This protein binds this small molecule.
Small molecule (SMILES): Oc1cc(O)cc(/C=C/c2ccc(O)c(O)c2)c1

Sequence of chain 1.B:
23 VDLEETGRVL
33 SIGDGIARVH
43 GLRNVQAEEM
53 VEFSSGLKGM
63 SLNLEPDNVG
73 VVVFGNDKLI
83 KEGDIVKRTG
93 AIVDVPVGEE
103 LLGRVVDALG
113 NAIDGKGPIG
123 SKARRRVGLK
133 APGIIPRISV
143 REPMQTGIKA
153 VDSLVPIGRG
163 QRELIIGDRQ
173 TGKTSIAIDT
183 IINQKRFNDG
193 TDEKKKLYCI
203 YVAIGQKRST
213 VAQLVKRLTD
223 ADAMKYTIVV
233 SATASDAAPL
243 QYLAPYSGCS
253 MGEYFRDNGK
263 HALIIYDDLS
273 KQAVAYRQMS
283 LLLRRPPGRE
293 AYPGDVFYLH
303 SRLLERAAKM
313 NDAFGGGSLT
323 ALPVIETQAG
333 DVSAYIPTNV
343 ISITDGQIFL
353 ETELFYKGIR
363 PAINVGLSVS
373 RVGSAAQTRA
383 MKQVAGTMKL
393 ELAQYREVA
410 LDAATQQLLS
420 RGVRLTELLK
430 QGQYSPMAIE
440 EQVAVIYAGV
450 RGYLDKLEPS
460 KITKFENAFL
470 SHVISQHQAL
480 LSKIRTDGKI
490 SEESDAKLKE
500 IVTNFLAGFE

Sequence of chain 1.G:
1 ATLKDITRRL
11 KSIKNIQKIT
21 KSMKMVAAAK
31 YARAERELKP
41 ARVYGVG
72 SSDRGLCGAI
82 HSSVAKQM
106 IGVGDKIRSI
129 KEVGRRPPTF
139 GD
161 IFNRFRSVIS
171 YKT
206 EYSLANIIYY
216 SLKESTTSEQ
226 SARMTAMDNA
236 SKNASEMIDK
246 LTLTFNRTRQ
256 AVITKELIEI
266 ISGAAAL

Sequence of chain 1.C:
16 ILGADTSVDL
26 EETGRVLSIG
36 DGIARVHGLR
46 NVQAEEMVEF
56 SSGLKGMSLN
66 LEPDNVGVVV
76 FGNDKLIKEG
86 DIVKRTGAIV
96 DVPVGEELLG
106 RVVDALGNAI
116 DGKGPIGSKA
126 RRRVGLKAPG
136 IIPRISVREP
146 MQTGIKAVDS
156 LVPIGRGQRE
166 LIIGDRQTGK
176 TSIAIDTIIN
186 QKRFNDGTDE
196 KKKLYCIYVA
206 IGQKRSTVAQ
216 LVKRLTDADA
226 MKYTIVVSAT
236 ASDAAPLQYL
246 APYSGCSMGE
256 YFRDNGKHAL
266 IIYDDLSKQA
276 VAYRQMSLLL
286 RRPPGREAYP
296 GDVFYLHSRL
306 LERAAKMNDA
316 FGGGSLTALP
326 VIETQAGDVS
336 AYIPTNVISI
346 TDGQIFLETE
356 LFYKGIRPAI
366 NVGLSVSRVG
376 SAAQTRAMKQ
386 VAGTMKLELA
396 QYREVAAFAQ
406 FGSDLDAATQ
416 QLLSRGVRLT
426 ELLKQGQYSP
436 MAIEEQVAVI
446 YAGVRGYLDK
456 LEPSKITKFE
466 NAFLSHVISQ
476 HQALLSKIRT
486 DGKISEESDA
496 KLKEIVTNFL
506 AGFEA

Binding-site contacts:
Ligand atom C9 contacts residue LYS260 of chain 1.G at 3.4 Å.
Ligand atom C9 contacts residue VAL283 of chain 1.F at 4.1 Å (hydrophobic).
Ligand atom C2 contacts residue GLU292 of chain 1.B at 3.6 Å.
Ligand atom C11 contacts residue ALA282 of chain 1.F at 4.1 Å (hydrophobic).
Ligand atom C2 contacts residue ALA256 of chain 1.G at 3.7 Å (hydrophobic).
Ligand atom C11 contacts residue VAL283 of chain 1.F at 3.5 Å (hydrophobic).
Ligand atom O3 contacts residue THR259 of chain 1.G at 3.2 Å.
Ligand atom C8 contacts residue LYS260 of chain 1.G at 3.5 Å.
Ligand atom C12 contacts residue GLU264 of chain 1.G at 3.8 Å.
Ligand atom C13 contacts residue GLU264 of chain 1.G at 3.8 Å.
Ligand atom C4 contacts residue ARG291 of chain 1.B at 4.1 Å.
Ligand atom C1 contacts residue ARG291 of chain 1.B at 4.2 Å.
Ligand atom C14 contacts residue LYS260 of chain 1.G at 3.4 Å.
Ligand atom OAD contacts residue ALA282 of chain 1.F at 3.4 Å.
Ligand atom C10 contacts residue LYS260 of chain 1.G at 3.6 Å.
Ligand atom O3 contacts residue GLU292 of chain 1.B at 2.8 Å (salt-bridge).
Ligand atom O2 contacts residue ALA256 of chain 1.G at 4.1 Å.
Ligand atom C12 contacts residue LYS260 of chain 1.G at 4.1 Å.
Ligand atom C6 contacts residue ALA256 of chain 1.G at 4.1 Å (hydrophobic).
Ligand atom C13 contacts residue ILE263 of chain 1.G at 3.8 Å (hydrophobic).
Ligand atom C13 contacts residue LYS260 of chain 1.G at 3.4 Å.
Ligand atom O1 contacts residue GLU264 of chain 1.G at 3.3 Å.
Ligand atom C3 contacts residue ARG291 of chain 1.B at 3.8 Å.
Ligand atom O3 contacts residue ARG291 of chain 1.B at 4.1 Å.
Ligand atom C7 contacts residue LYS260 of chain 1.G at 4.1 Å.
Ligand atom C1 contacts residue ALA256 of chain 1.G at 4.1 Å (hydrophobic).
Ligand atom C6 contacts residue GLU292 of chain 1.B at 3.9 Å.
Ligand atom O1 contacts residue GLU292 of chain 1.C at 3.9 Å.
Ligand atom C14 contacts residue ILE263 of chain 1.G at 3.7 Å (hydrophobic).
Ligand atom C7 contacts residue VAL283 of chain 1.F at 4.1 Å (hydrophobic).
Ligand atom C1 contacts residue THR259 of chain 1.G at 4.2 Å.
Ligand atom C12 contacts residue VAL283 of chain 1.F at 4.0 Å (hydrophobic).
Ligand atom C2 contacts residue ARG291 of chain 1.B at 4.0 Å.
Ligand atom O2 contacts residue ARG291 of chain 1.B at 2.9 Å (salt-bridge).
Ligand atom OAD contacts residue VAL283 of chain 1.F at 3.8 Å.
Ligand atom C3 contacts residue ALA256 of chain 1.G at 3.8 Å (hydrophobic).
Ligand atom C10 contacts residue VAL283 of chain 1.F at 3.6 Å (hydrophobic).
Ligand atom C1 contacts residue GLU292 of chain 1.B at 3.2 Å.
Ligand atom O1 contacts residue ALA293 of chain 1.C at 3.8 Å.
Ligand atom C11 contacts residue LYS260 of chain 1.G at 4.0 Å.

Sequence of chain 1.F:
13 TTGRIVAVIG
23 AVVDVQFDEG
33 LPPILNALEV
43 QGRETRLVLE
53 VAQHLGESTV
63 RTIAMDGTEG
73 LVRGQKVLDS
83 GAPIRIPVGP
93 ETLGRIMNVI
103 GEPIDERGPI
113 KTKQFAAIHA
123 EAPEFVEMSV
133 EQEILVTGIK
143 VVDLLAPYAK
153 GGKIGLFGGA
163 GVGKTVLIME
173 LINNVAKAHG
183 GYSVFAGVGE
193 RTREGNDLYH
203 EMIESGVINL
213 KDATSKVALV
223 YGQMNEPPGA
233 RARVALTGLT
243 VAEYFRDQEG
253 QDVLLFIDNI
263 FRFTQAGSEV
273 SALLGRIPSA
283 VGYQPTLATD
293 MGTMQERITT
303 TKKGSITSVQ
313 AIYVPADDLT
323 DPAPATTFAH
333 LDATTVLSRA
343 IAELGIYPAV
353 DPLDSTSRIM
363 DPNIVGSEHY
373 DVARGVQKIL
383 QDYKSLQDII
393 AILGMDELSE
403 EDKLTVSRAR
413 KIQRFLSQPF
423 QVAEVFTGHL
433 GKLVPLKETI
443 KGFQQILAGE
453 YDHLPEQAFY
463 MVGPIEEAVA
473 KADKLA